Binding-site contacts:
Ligand atom C2' contacts residue TYR122 of chain 1.A at 3.9 Å (hydrophobic).
Ligand atom O1 contacts residue TYR78 of chain 1.A at 3.5 Å.
Ligand atom N1' contacts residue GLU76 of chain 1.A at 3.6 Å.
Ligand atom C2' contacts residue TYR78 of chain 1.A at 3.6 Å (hydrophobic).
Ligand atom C1' contacts residue TYR122 of chain 1.A at 3.8 Å (hydrophobic).
Ligand atom C5' contacts residue TYR78 of chain 1.A at 3.9 Å (hydrophobic).
Ligand atom O7 contacts residue GLY1 of chain 1.A at 3.3 Å (h-bond).
Ligand atom O2' contacts residue TYR122 of chain 1.A at 3.7 Å.
Ligand atom N1' contacts residue TYR122 of chain 1.A at 3.6 Å.
Ligand atom C4 contacts residue TYR78 of chain 1.A at 3.7 Å (hydrophobic).
Ligand atom O7 contacts residue PHE47 of chain 1.A at 3.6 Å.
Ligand atom O6 contacts residue ASP125 of chain 1.A at 2.8 Å (salt-bridge).
Ligand atom O5 contacts residue GLY121 of chain 1.A at 3.7 Å.
Ligand atom C6 contacts residue VAL80 of chain 1.A at 3.7 Å (hydrophobic).
Ligand atom C4' contacts residue TYR122 of chain 1.A at 3.5 Å (hydrophobic).
Ligand atom O4 contacts residue GLY1 of chain 1.A at 3.0 Å (h-bond).
Ligand atom C6' contacts residue TYR78 of chain 1.A at 3.4 Å (hydrophobic).
Ligand atom C6 contacts residue TYR122 of chain 1.A at 3.9 Å (hydrophobic).
Ligand atom C3 contacts residue TYR78 of chain 1.A at 3.6 Å (hydrophobic).
Ligand atom O4 contacts residue ASP125 of chain 1.A at 2.6 Å (salt-bridge).
Ligand atom C6 contacts residue ASP125 of chain 1.A at 3.1 Å.
Ligand atom C5 contacts residue ASP125 of chain 1.A at 3.8 Å.
Ligand atom C5 contacts residue TYR78 of chain 1.A at 3.7 Å (hydrophobic).
Ligand atom O3 contacts residue GLY1 of chain 1.A at 3.0 Å (h-bond).
Ligand atom C3 contacts residue GLY1 of chain 1.A at 3.8 Å.
Ligand atom O6 contacts residue TRP123 of chain 1.A at 2.9 Å (h-bond).
Ligand atom C4 contacts residue ASP125 of chain 1.A at 3.3 Å.
Ligand atom C6 contacts residue TRP123 of chain 1.A at 3.8 Å (hydrophobic).
Ligand atom O5 contacts residue TYR122 of chain 1.A at 3.1 Å (h-bond).
Ligand atom O6 contacts residue TYR122 of chain 1.A at 3.0 Å (h-bond).
Ligand atom C2 contacts residue GLY1 of chain 1.A at 3.9 Å.
Ligand atom C5' contacts residue TYR122 of chain 1.A at 3.5 Å (hydrophobic).
Ligand atom O1' contacts residue TYR122 of chain 1.A at 3.9 Å.
Ligand atom C6' contacts residue TYR122 of chain 1.A at 3.6 Å (hydrophobic).
Ligand atom O4 contacts residue GLY121 of chain 1.A at 3.5 Å.
Ligand atom C4 contacts residue GLY1 of chain 1.A at 3.9 Å.
Ligand atom C3' contacts residue TYR122 of chain 1.A at 3.8 Å (hydrophobic).
Ligand atom O2' contacts residue GLU76 of chain 1.A at 2.6 Å (salt-bridge).
Ligand atom C1' contacts residue TYR78 of chain 1.A at 3.5 Å (hydrophobic).
Ligand atom O6 contacts residue GLY121 of chain 1.A at 3.5 Å.

Sequence of chain 1.A:
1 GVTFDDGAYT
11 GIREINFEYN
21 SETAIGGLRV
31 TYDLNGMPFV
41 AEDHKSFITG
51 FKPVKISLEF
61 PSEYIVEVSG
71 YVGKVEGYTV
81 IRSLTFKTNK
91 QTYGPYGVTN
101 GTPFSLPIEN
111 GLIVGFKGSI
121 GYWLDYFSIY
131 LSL

A small-molecule ligand and the protein it binds are described below.
Small molecule (SMILES): CC(=O)N[C@H]1[C@H](Oc2ccc([N+](=O)[O-])cc2)O[C@H](CO)[C@@H](O)[C@@H]1O